Binding-site contacts:
Ligand atom PG contacts residue ASN378 of chain 1.LA at 3.0 Å.
Ligand atom C4 contacts residue ASP213 of chain 1.LA at 2.2 Å.
Ligand atom N3 contacts residue ARG209 of chain 1.LA at 2.5 Å (salt-bridge).
Ligand atom O2A contacts residue LYS382 of chain 1.LA at 3.1 Å (salt-bridge).
Ligand atom C2 contacts residue ASP213 of chain 1.LA at 3.4 Å.
Ligand atom O2G contacts residue ASN378 of chain 1.LA at 2.8 Å.
Ligand atom O4' contacts residue PHE357 of chain 1.LA at 2.9 Å.
Ligand atom O2' contacts residue LEU214 of chain 1.LA at 2.5 Å.
Ligand atom O6 contacts residue ASP213 of chain 1.LA at 3.4 Å (salt-bridge).
Ligand atom O2' contacts residue SER215 of chain 1.LA at 2.3 Å (h-bond).
Ligand atom O5' contacts residue GLY379 of chain 1.LA at 3.5 Å.
Ligand atom O1G contacts residue ASN378 of chain 1.LA at 2.5 Å.
Ligand atom C2 contacts residue ARG209 of chain 1.LA at 2.9 Å.
Ligand atom N2 contacts residue GLU356 of chain 1.LA at 3.1 Å (salt-bridge).
Ligand atom O2' contacts residue GLU218 of chain 1.LA at 2.8 Å (salt-bridge).
Ligand atom C3' contacts residue SER215 of chain 1.LA at 3.1 Å.
Ligand atom O1B contacts residue THR383 of chain 1.LA at 3.2 Å (h-bond).
Ligand atom C5 contacts residue MET354 of chain 1.LA at 3.3 Å (hydrophobic).
Ligand atom C2' contacts residue SER215 of chain 1.LA at 3.1 Å.
Ligand atom C1' contacts residue ASP213 of chain 1.LA at 3.2 Å.
Ligand atom N1 contacts residue ASP213 of chain 1.LA at 3.3 Å.
Ligand atom O2A contacts residue THR383 of chain 1.LA at 3.0 Å (h-bond).
Ligand atom C5 contacts residue ASP213 of chain 1.LA at 2.7 Å.
Ligand atom N3B contacts residue GLY379 of chain 1.LA at 3.6 Å (h-bond).
Ligand atom C8 contacts residue ASP213 of chain 1.LA at 3.0 Å.
Ligand atom N3 contacts residue ASP213 of chain 1.LA at 2.7 Å (salt-bridge).
Ligand atom N9 contacts residue ASP213 of chain 1.LA at 2.5 Å (salt-bridge).
Ligand atom O3A contacts residue GLY379 of chain 1.LA at 3.5 Å (h-bond).
Ligand atom C6 contacts residue MET354 of chain 1.LA at 3.6 Å (hydrophobic).
Ligand atom N3 contacts residue PHE357 of chain 1.LA at 2.9 Å.
Ligand atom C6 contacts residue ASP213 of chain 1.LA at 3.4 Å.
Ligand atom N7 contacts residue ASP213 of chain 1.LA at 3.1 Å (salt-bridge).
Ligand atom N7 contacts residue MET354 of chain 1.LA at 3.2 Å.
Ligand atom O3' contacts residue GLU218 of chain 1.LA at 2.9 Å (salt-bridge).
Ligand atom O1G contacts residue HIS517 of chain 1.LA at 2.7 Å.
Ligand atom N3B contacts residue ASN378 of chain 1.LA at 3.4 Å.
Ligand atom C4' contacts residue PHE357 of chain 1.LA at 3.3 Å (hydrophobic).
Ligand atom N2 contacts residue ARG209 of chain 1.LA at 2.7 Å (salt-bridge).
Ligand atom O5' contacts residue GLY381 of chain 1.LA at 3.5 Å (h-bond).
Ligand atom O3' contacts residue SER215 of chain 1.LA at 2.8 Å (h-bond).

A protein and the small-molecule ligand that binds it are described below.
Small molecule (SMILES): Nc1nc2c(ncn2[C@@H]2O[C@H](CO[P](=O)(O)O[P](=O)(O)NP(=O)(O)O)[C@@H](O)[C@H]2O)c(=O)[nH]1

Sequence of chain 1.LA:
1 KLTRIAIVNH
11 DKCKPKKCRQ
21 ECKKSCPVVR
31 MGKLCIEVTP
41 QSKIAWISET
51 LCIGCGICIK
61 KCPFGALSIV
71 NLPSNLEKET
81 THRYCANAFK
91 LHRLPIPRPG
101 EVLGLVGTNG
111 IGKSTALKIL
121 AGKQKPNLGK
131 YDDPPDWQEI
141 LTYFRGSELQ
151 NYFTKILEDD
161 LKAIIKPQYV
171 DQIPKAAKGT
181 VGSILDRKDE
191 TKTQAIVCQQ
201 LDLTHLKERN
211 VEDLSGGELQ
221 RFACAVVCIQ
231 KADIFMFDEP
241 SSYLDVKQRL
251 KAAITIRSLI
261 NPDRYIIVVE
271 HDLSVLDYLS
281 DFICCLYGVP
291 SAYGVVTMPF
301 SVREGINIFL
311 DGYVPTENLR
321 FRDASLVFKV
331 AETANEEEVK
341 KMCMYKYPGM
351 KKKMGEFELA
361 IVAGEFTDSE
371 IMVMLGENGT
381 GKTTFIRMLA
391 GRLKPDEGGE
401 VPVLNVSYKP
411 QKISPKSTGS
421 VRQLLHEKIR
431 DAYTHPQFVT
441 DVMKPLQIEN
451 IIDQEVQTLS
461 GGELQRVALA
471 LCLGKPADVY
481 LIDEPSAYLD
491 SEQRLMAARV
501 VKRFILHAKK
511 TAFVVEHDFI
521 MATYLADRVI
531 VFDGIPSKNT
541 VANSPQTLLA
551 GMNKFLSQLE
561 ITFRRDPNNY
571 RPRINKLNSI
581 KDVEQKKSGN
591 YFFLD